Sequence of chain 1.F:
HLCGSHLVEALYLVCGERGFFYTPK

Binding-site contacts:
Ligand atom CZ2 contacts residue LEU11 of chain 1.P at 4.1 Å (hydrophobic).
Ligand atom NZ contacts residue ILE10 of chain 1.O at 4.3 Å.
Ligand atom OH contacts residue CYS6 of chain 1.O at 2.6 Å (h-bond).
Ligand atom CB contacts residue LEU16 of chain 1.O at 3.9 Å (hydrophobic).
Ligand atom CG contacts residue LEU17 of chain 1.F at 4.2 Å (hydrophobic).
Ligand atom NZ contacts residue CYS11 of chain 1.O at 3.0 Å (h-bond).
Ligand atom CB contacts residue LEU13 of chain 1.O at 4.1 Å (hydrophobic).
Ligand atom CG contacts residue CYS11 of chain 1.O at 4.3 Å (hydrophobic).
Ligand atom CD2 contacts residue LEU16 of chain 1.O at 4.3 Å (hydrophobic).
Ligand atom CA contacts residue CYS11 of chain 1.O at 3.0 Å (hydrophobic).
Ligand atom NE1 contacts residue ALA14 of chain 1.P at 4.3 Å.
Ligand atom CZ2 contacts residue HIS5 of chain 1.H at 4.1 Å.
Ligand atom CB contacts residue CYS11 of chain 1.O at 3.5 Å (hydrophobic).
Ligand atom NZ contacts residue SER12 of chain 1.O at 4.1 Å.
Ligand atom CG contacts residue HIS5 of chain 1.H at 3.6 Å.
Ligand atom CD1 contacts residue HIS5 of chain 1.H at 3.6 Å.
Ligand atom CH2 contacts residue LEU11 of chain 1.P at 3.7 Å (hydrophobic).
Ligand atom NZ contacts residue GLU21 of chain 1.F at 2.9 Å (salt-bridge).
Ligand atom CH2 contacts residue CYS6 of chain 1.O at 3.5 Å (hydrophobic).
Ligand atom CA contacts residue HIS5 of chain 1.H at 3.7 Å.
Ligand atom OH contacts residue CYS11 of chain 1.O at 2.9 Å (h-bond).
Ligand atom CA contacts residue ILE10 of chain 1.O at 3.7 Å (hydrophobic).
Ligand atom OH contacts residue SER9 of chain 1.O at 3.3 Å (h-bond).
Ligand atom CD2 contacts residue HIS5 of chain 1.H at 3.8 Å.
Ligand atom CZ3 contacts residue LEU11 of chain 1.P at 4.1 Å (hydrophobic).
Ligand atom NE1 contacts residue HIS5 of chain 1.H at 3.8 Å.
Ligand atom CD2 contacts residue CYS11 of chain 1.O at 4.3 Å (hydrophobic).
Ligand atom CG contacts residue LEU16 of chain 1.O at 4.0 Å (hydrophobic).
Ligand atom CB contacts residue HIS5 of chain 1.H at 4.2 Å.
Ligand atom CZ3 contacts residue CYS11 of chain 1.O at 3.7 Å (hydrophobic).
Ligand atom CZ2 contacts residue LEU6 of chain 1.H at 4.1 Å (hydrophobic).
Ligand atom CA contacts residue GLU21 of chain 1.F at 3.7 Å.
Ligand atom CE2 contacts residue HIS5 of chain 1.H at 3.7 Å.
Ligand atom CZ3 contacts residue CYS6 of chain 1.O at 3.5 Å (hydrophobic).
Ligand atom OH contacts residue ILE10 of chain 1.O at 3.6 Å.
Ligand atom CB contacts residue LEU17 of chain 1.F at 4.0 Å (hydrophobic).
Ligand atom CE3 contacts residue CYS11 of chain 1.O at 3.6 Å (hydrophobic).
Ligand atom CE3 contacts residue ILE10 of chain 1.O at 4.2 Å (hydrophobic).
Ligand atom CD1 contacts residue LEU17 of chain 1.F at 3.7 Å (hydrophobic).
Ligand atom NZ contacts residue LEU13 of chain 1.O at 4.3 Å.

Sequence of chain 1.P:
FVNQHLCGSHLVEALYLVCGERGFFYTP

Sequence of chain 1.O:
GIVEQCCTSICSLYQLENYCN

Sequence of chain 1.H:
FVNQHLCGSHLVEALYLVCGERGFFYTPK

A protein and the small-molecule ligand that binds it are described below.
Small molecule (SMILES): NCCc1c[nH]c2ccc(O)cc12